Binding-site contacts:
Ligand atom O4 contacts residue GLU43 of chain 1.D at 3.1 Å (salt-bridge).
Ligand atom C11 contacts residue SER103 of chain 1.D at 3.9 Å.
Ligand atom O1B contacts residue ARG42 of chain 1.D at 3.2 Å (salt-bridge).
Ligand atom C3 contacts residue ARG42 of chain 1.D at 3.7 Å.
Ligand atom C11 contacts residue GLU151 of chain 1.D at 4.0 Å.
Ligand atom O1A contacts residue HIS271 of chain 1.D at 4.1 Å.
Ligand atom O1A contacts residue ARG295 of chain 1.D at 3.1 Å (salt-bridge).
Ligand atom C3 contacts residue GLU43 of chain 1.D at 4.0 Å.
Ligand atom C9 contacts residue GLU200 of chain 1.D at 3.7 Å.
Ligand atom C6 contacts residue GLU201 of chain 1.D at 3.9 Å.
Ligand atom C1 contacts residue ARG295 of chain 1.D at 3.9 Å.
Ligand atom C9 contacts residue ALA170 of chain 1.D at 4.0 Å (hydrophobic).
Ligand atom O9 contacts residue ALA170 of chain 1.D at 3.6 Å.
Ligand atom C9 contacts residue ARG216 of chain 1.D at 3.9 Å.
Ligand atom O8 contacts residue ARG216 of chain 1.D at 3.9 Å.
Ligand atom O8 contacts residue GLU201 of chain 1.D at 3.5 Å (salt-bridge).
Ligand atom C11 contacts residue ARG148 of chain 1.D at 3.7 Å.
Ligand atom C5 contacts residue TYR330 of chain 1.D at 4.0 Å (hydrophobic).
Ligand atom C1 contacts residue ARG42 of chain 1.D at 4.2 Å.
Ligand atom C8 contacts residue ARG216 of chain 1.D at 3.6 Å.
Ligand atom C4 contacts residue GLU43 of chain 1.D at 3.8 Å.
Ligand atom O9 contacts residue ASN218 of chain 1.D at 4.2 Å.
Ligand atom O1A contacts residue TYR330 of chain 1.D at 3.2 Å (h-bond).
Ligand atom C2 contacts residue TYR330 of chain 1.D at 3.6 Å (hydrophobic).
Ligand atom C1 contacts residue TYR330 of chain 1.D at 3.0 Å (hydrophobic).
Ligand atom O8 contacts residue GLU200 of chain 1.D at 3.6 Å.
Ligand atom O9 contacts residue GLU200 of chain 1.D at 2.5 Å (salt-bridge).
Ligand atom C6 contacts residue TYR330 of chain 1.D at 3.5 Å (hydrophobic).
Ligand atom C1 contacts residue ARG216 of chain 1.D at 4.1 Å.
Ligand atom C10 contacts residue ARG76 of chain 1.D at 4.1 Å.
Ligand atom O1B contacts residue ARG295 of chain 1.D at 3.3 Å (salt-bridge).
Ligand atom O10 contacts residue ARG76 of chain 1.D at 2.9 Å (salt-bridge).
Ligand atom O6 contacts residue TYR330 of chain 1.D at 3.8 Å.
Ligand atom N5 contacts residue GLU201 of chain 1.D at 4.1 Å.
Ligand atom O1A contacts residue ARG216 of chain 1.D at 3.2 Å (salt-bridge).
Ligand atom O1B contacts residue TYR330 of chain 1.D at 3.0 Å (h-bond).
Ligand atom C3 contacts residue TYR330 of chain 1.D at 3.8 Å (hydrophobic).
Ligand atom C4 contacts residue TYR330 of chain 1.D at 3.5 Å (hydrophobic).
Ligand atom O9 contacts residue ARG148 of chain 1.D at 3.8 Å.
Ligand atom C9 contacts residue ASN218 of chain 1.D at 3.8 Å.

Sequence of chain 1.D:
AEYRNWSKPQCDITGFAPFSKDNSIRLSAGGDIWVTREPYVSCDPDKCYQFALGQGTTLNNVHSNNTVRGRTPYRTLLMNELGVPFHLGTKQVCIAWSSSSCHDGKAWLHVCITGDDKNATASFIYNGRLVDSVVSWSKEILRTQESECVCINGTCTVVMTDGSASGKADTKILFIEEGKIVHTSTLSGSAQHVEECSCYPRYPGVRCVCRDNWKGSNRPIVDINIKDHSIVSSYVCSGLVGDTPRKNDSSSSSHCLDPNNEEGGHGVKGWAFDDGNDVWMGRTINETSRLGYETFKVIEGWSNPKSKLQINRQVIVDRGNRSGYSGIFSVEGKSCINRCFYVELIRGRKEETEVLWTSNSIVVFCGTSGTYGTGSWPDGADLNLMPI

This protein binds this small molecule.
Small molecule (SMILES): CC(=O)N[C@H]1[C@H]([C@H](O)[C@H](O)CO)O[C@@](O)(C(=O)O)C[C@@H]1O